Sequence of chain 1.A:
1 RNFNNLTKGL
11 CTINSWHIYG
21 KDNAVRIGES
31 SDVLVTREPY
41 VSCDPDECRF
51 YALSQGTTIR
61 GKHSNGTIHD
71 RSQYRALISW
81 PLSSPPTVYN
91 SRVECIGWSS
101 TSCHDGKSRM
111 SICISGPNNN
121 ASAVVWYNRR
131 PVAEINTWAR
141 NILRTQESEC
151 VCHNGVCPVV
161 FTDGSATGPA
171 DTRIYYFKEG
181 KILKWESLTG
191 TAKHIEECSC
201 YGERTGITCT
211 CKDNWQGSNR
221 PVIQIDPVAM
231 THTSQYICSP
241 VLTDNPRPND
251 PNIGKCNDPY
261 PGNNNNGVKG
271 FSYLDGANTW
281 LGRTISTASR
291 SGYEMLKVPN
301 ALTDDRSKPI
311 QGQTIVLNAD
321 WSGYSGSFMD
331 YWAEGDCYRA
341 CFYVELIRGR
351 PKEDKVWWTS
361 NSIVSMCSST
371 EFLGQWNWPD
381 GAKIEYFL

A small-molecule ligand and the protein it binds are described below.
Small molecule (SMILES): CC(=O)N[C@H]1[C@H](O[C@H]2[C@H](O)[C@@H](NC(C)=O)CO[C@@H]2CO)O[C@H](CO)[C@@H](O[C@@H]2O[C@H](CO[C@H]3O[C@H](CO[C@H]4O[C@H](CO)[C@@H](O)[C@H](O)[C@@H]4O)[C@@H](O)[C@H](O[C@H]4O[C@H](CO)[C@@H](O)[C@H](O)[C@@H]4O)[C@@H]3O)[C@@H](O)[C@H](O[C@H]3O[C@H](CO)[C@@H](O)[C@H](O)[C@@H]3O[C@H]3O[C@H](CO)[C@@H](O)[C@H](O)[C@@H]3O[C@H]3O[C@H](CO)[C@@H](O)[C@H](O)[C@@H]3O)[C@@H]2O)[C@@H]1O

Sequence of chain 3.A:
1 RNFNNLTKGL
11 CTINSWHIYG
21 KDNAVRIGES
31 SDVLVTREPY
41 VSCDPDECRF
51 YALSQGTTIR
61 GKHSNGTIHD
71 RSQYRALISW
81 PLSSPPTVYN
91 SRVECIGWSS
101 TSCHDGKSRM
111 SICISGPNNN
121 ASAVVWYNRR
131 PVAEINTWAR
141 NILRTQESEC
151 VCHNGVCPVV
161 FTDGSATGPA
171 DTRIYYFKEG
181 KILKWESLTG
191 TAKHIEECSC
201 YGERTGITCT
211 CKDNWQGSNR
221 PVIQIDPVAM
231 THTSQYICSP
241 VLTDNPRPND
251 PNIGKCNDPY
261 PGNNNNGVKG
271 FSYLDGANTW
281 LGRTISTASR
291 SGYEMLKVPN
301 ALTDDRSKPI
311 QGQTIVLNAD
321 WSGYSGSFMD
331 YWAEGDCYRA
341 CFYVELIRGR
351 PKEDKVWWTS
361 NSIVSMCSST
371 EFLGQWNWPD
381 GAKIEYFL

Binding-site contacts:
Ligand atom O5 contacts residue GLN375 of chain 3.A at 3.3 Å (h-bond).
Ligand atom O3 contacts residue ARG283 of chain 3.A at 3.0 Å (salt-bridge).
Ligand atom C6 contacts residue ASP250 of chain 3.A at 3.6 Å.
Ligand atom C6 contacts residue PRO309 of chain 3.A at 3.6 Å (hydrophobic).
Ligand atom C5 contacts residue ILE310 of chain 3.A at 3.6 Å (hydrophobic).
Ligand atom O6 contacts residue ILE310 of chain 3.A at 3.2 Å (h-bond).
Ligand atom O4 contacts residue ARG247 of chain 3.A at 3.1 Å (salt-bridge).
Ligand atom O5 contacts residue GLY374 of chain 3.A at 3.3 Å.
Ligand atom O3 contacts residue GLU294 of chain 3.A at 2.6 Å (salt-bridge).
Ligand atom O4 contacts residue ARG283 of chain 3.A at 3.6 Å (salt-bridge).
Ligand atom O3 contacts residue ASN249 of chain 3.A at 2.8 Å (h-bond).
Ligand atom C6 contacts residue ILE310 of chain 3.A at 3.5 Å (hydrophobic).
Ligand atom O3 contacts residue ASP250 of chain 3.A at 3.1 Å (salt-bridge).
Ligand atom C6 contacts residue ILE285 of chain 3.A at 3.4 Å (hydrophobic).
Ligand atom O2 contacts residue LEU296 of chain 3.A at 3.5 Å.
Ligand atom C3 contacts residue GLU294 of chain 3.A at 3.4 Å.
Ligand atom O6 contacts residue ASP250 of chain 3.A at 2.6 Å (salt-bridge).
Ligand atom C3 contacts residue GLY312 of chain 3.A at 3.2 Å.
Ligand atom O7 contacts residue ASN120 of chain 1.A at 3.6 Å.
Ligand atom C1 contacts residue ASN120 of chain 1.A at 1.4 Å.
Ligand atom O6 contacts residue GLN375 of chain 3.A at 3.3 Å.
Ligand atom C7 contacts residue ASN120 of chain 1.A at 3.5 Å.
Ligand atom C6 contacts residue LEU373 of chain 3.A at 3.3 Å (hydrophobic).
Ligand atom O2 contacts residue GLY312 of chain 3.A at 3.2 Å.
Ligand atom C4 contacts residue GLU294 of chain 3.A at 3.5 Å.
Ligand atom C6 contacts residue GLN311 of chain 3.A at 3.6 Å.
Ligand atom O2 contacts residue ASN249 of chain 3.A at 3.4 Å (h-bond).
Ligand atom N2 contacts residue ASN120 of chain 1.A at 2.9 Å (h-bond).
Ligand atom O4 contacts residue GLU294 of chain 3.A at 2.7 Å (salt-bridge).
Ligand atom O4 contacts residue THR287 of chain 3.A at 3.4 Å.
Ligand atom O5 contacts residue ASN120 of chain 1.A at 2.4 Å (h-bond).
Ligand atom C8 contacts residue ASN119 of chain 1.A at 3.7 Å.
Ligand atom O6 contacts residue ILE285 of chain 3.A at 2.6 Å (h-bond).
Ligand atom C5 contacts residue ASN120 of chain 1.A at 3.7 Å.
Ligand atom O5 contacts residue ASP250 of chain 3.A at 3.6 Å.
Ligand atom O3 contacts residue GLN311 of chain 3.A at 3.3 Å.
Ligand atom C2 contacts residue ASN120 of chain 1.A at 2.4 Å.
Ligand atom O5 contacts residue ARG283 of chain 3.A at 3.2 Å (salt-bridge).
Ligand atom C5 contacts residue ARG283 of chain 3.A at 3.7 Å.
Ligand atom O3 contacts residue GLY312 of chain 3.A at 3.0 Å (h-bond).